Binding-site contacts:
Ligand atom C3 contacts residue ASN492 of chain 1.D at 3.8 Å.
Ligand atom C1 contacts residue ASN492 of chain 1.D at 1.4 Å.
Ligand atom C8 contacts residue ASN492 of chain 1.D at 3.4 Å.
Ligand atom O5 contacts residue ASN492 of chain 1.D at 2.3 Å (h-bond).
Ligand atom C1 contacts residue SER494 of chain 1.D at 4.2 Å.
Ligand atom C7 contacts residue SER494 of chain 1.D at 3.6 Å.
Ligand atom N2 contacts residue SER494 of chain 1.D at 3.0 Å (h-bond).
Ligand atom C4 contacts residue ASN492 of chain 1.D at 4.2 Å.
Ligand atom C7 contacts residue ASN492 of chain 1.D at 3.4 Å.
Ligand atom C3 contacts residue SER494 of chain 1.D at 4.2 Å.
Ligand atom N2 contacts residue ASN492 of chain 1.D at 3.0 Å (h-bond).
Ligand atom C2 contacts residue ASN492 of chain 1.D at 2.5 Å.
Ligand atom C5 contacts residue ASN492 of chain 1.D at 3.6 Å.
Ligand atom C8 contacts residue SER494 of chain 1.D at 3.4 Å.
Ligand atom C2 contacts residue SER494 of chain 1.D at 4.0 Å.
Ligand atom C8 contacts residue GLY493 of chain 1.D at 4.1 Å.
Ligand atom O7 contacts residue ASN492 of chain 1.D at 3.5 Å (h-bond).

Sequence of chain 1.D:
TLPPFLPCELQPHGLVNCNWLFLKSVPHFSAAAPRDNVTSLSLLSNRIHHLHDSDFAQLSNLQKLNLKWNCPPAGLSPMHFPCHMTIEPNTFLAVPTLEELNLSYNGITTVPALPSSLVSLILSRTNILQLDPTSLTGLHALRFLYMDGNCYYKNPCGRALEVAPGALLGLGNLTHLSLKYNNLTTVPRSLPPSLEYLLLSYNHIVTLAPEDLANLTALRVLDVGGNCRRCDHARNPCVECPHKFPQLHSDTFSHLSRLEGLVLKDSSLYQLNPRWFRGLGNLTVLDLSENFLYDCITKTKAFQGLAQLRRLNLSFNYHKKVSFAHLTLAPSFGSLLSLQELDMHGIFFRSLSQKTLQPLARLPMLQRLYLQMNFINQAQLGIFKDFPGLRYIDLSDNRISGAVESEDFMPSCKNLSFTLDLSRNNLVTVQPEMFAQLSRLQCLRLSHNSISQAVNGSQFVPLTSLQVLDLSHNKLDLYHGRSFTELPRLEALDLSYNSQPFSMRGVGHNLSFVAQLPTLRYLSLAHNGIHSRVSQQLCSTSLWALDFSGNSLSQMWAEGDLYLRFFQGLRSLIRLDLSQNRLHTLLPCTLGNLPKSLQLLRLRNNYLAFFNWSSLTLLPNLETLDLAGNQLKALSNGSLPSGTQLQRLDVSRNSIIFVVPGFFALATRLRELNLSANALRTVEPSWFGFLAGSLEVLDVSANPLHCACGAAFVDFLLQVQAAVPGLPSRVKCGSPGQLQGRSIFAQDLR

A protein and the small-molecule ligand that binds it are described below.
Small molecule (SMILES): CC(=O)N[C@@H]1[C@@H](O)[C@H](O)[C@@H](CO)O[C@H]1O